A protein and the small-molecule ligand that binds it are described below.
Small molecule (SMILES): CN(C)CCc1cccc(C2CCN(CCc3cnn(-c4nccc5c(=O)[nH]cnc45)c3)CC2)c1

Binding-site contacts:
Ligand atom C20 contacts residue PHE186 of chain 1.C at 3.5 Å (hydrophobic).
Ligand atom N6 contacts residue PHE186 of chain 1.C at 3.7 Å.
Ligand atom N6 contacts residue TYR178 of chain 1.C at 3.7 Å.
Ligand atom N3 contacts residue ZN1 of chain 1.N at 2.3 Å.
Ligand atom C23 contacts residue TYR133 of chain 1.C at 3.7 Å (hydrophobic).
Ligand atom C17 contacts residue ZN1 of chain 1.N at 3.5 Å.
Ligand atom N4 contacts residue HIS277 of chain 1.C at 3.2 Å (h-bond).
Ligand atom N2 contacts residue HIS189 of chain 1.C at 3.2 Å (h-bond).
Ligand atom N6 contacts residue TYR133 of chain 1.C at 2.8 Å (h-bond).
Ligand atom C16 contacts residue TYR178 of chain 1.C at 3.9 Å (hydrophobic).
Ligand atom N3 contacts residue LYS242 of chain 1.C at 3.8 Å.
Ligand atom C22 contacts residue PHE186 of chain 1.C at 3.9 Å (hydrophobic).
Ligand atom C17 contacts residue GLU191 of chain 1.C at 3.5 Å.
Ligand atom N3 contacts residue GLU191 of chain 1.C at 3.2 Å (salt-bridge).
Ligand atom N4 contacts residue ZN1 of chain 1.N at 2.1 Å.
Ligand atom N4 contacts residue HIS189 of chain 1.C at 3.2 Å (h-bond).
Ligand atom N5 contacts residue TYR178 of chain 1.C at 3.6 Å.
Ligand atom C17 contacts residue LYS242 of chain 1.C at 3.0 Å.
Ligand atom C19 contacts residue ZN1 of chain 1.N at 3.0 Å.
Ligand atom C18 contacts residue ZN1 of chain 1.N at 3.0 Å.
Ligand atom C17 contacts residue HIS189 of chain 1.C at 3.5 Å.
Ligand atom O contacts residue LYS207 of chain 1.C at 2.8 Å (salt-bridge).
Ligand atom C21 contacts residue PHE186 of chain 1.C at 3.5 Å (hydrophobic).
Ligand atom C18 contacts residue HIS189 of chain 1.C at 3.5 Å.
Ligand atom C19 contacts residue TRP209 of chain 1.C at 3.6 Å (hydrophobic).
Ligand atom C14 contacts residue LYS242 of chain 1.C at 3.5 Å.
Ligand atom C26 contacts residue TYR176 of chain 1.C at 3.9 Å (hydrophobic).
Ligand atom C20 contacts residue TRP209 of chain 1.C at 3.6 Å (hydrophobic).
Ligand atom C19 contacts residue PHE186 of chain 1.C at 3.8 Å (hydrophobic).
Ligand atom C24 contacts residue LYS207 of chain 1.C at 3.9 Å.
Ligand atom C15 contacts residue LYS242 of chain 1.C at 3.3 Å.
Ligand atom C24 contacts residue TYR133 of chain 1.C at 3.5 Å (hydrophobic).
Ligand atom C12 contacts residue ASP136 of chain 1.C at 3.8 Å.
Ligand atom C24 contacts residue PHE186 of chain 1.C at 3.1 Å (hydrophobic).
Ligand atom O contacts residue TYR133 of chain 1.C at 3.4 Å (h-bond).
Ligand atom O contacts residue PHE186 of chain 1.C at 2.9 Å.
Ligand atom C19 contacts residue HIS277 of chain 1.C at 3.4 Å.
Ligand atom N3 contacts residue HIS189 of chain 1.C at 2.8 Å (h-bond).
Ligand atom C23 contacts residue TYR178 of chain 1.C at 3.3 Å (hydrophobic).
Ligand atom N2 contacts residue ZN1 of chain 1.N at 3.0 Å.

Sequence of chain 1.C:
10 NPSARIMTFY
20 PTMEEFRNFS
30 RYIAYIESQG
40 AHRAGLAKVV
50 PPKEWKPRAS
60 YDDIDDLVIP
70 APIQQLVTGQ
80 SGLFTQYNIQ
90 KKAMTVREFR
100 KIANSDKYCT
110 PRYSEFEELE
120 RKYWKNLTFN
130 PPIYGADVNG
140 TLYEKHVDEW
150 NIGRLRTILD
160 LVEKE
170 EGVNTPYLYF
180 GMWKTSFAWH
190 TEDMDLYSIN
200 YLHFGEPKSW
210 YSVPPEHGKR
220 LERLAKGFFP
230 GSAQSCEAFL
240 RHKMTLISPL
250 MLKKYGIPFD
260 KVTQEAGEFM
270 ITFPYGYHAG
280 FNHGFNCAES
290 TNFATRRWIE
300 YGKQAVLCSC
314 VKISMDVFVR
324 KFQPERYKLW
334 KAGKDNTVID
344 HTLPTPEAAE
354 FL